Sequence of chain 1.P:
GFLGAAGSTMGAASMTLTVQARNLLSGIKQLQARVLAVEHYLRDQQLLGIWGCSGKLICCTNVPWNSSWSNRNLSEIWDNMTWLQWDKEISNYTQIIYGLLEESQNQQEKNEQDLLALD

This protein binds this small molecule.
Small molecule (SMILES): CC(=O)N[C@@H]1[C@@H](O)[C@H](O)[C@@H](CO)O[C@H]1O

Binding-site contacts:
Ligand atom C2 contacts residue ASN100 of chain 1.P at 2.5 Å.
Ligand atom N2 contacts residue ASN100 of chain 1.P at 2.9 Å (h-bond).
Ligand atom O5 contacts residue ASN100 of chain 1.P at 2.4 Å (h-bond).
Ligand atom C3 contacts residue ASN100 of chain 1.P at 3.8 Å.
Ligand atom C5 contacts residue SER102 of chain 1.P at 4.3 Å.
Ligand atom C1 contacts residue SER102 of chain 1.P at 3.5 Å.
Ligand atom O7 contacts residue ASN100 of chain 1.P at 3.4 Å (h-bond).
Ligand atom C8 contacts residue ASN100 of chain 1.P at 3.7 Å.
Ligand atom C7 contacts residue ASN100 of chain 1.P at 3.3 Å.
Ligand atom C5 contacts residue ASN100 of chain 1.P at 3.7 Å.
Ligand atom C4 contacts residue ASN100 of chain 1.P at 4.2 Å.
Ligand atom O5 contacts residue SER102 of chain 1.P at 3.5 Å (h-bond).
Ligand atom C1 contacts residue ASN100 of chain 1.P at 1.4 Å.